Binding-site contacts:
Ligand atom O5 contacts residue THR75 of chain 1.A at 4.3 Å.
Ligand atom C4 contacts residue ASN73 of chain 1.A at 4.3 Å.
Ligand atom C6 contacts residue THR75 of chain 1.A at 4.5 Å.
Ligand atom C1 contacts residue THR75 of chain 1.A at 4.3 Å.
Ligand atom O7 contacts residue PRO362 of chain 1.A at 4.5 Å.
Ligand atom N2 contacts residue ASN73 of chain 1.A at 2.9 Å (h-bond).
Ligand atom C5 contacts residue THR75 of chain 1.A at 4.1 Å.
Ligand atom C7 contacts residue ASN73 of chain 1.A at 3.2 Å.
Ligand atom O7 contacts residue ASN73 of chain 1.A at 3.2 Å (h-bond).
Ligand atom C5 contacts residue ASN73 of chain 1.A at 3.6 Å.
Ligand atom O7 contacts residue LEU361 of chain 1.A at 4.2 Å.
Ligand atom C1 contacts residue ASN73 of chain 1.A at 1.4 Å.
Ligand atom C3 contacts residue ASN73 of chain 1.A at 3.8 Å.
Ligand atom O5 contacts residue ASN73 of chain 1.A at 2.4 Å (h-bond).
Ligand atom O5 contacts residue ILE76 of chain 1.A at 4.2 Å.
Ligand atom C2 contacts residue ASN73 of chain 1.A at 2.5 Å.
Ligand atom C8 contacts residue ASN73 of chain 1.A at 4.4 Å.
Ligand atom C8 contacts residue PRO362 of chain 1.A at 4.0 Å (hydrophobic).

Sequence of chain 1.A:
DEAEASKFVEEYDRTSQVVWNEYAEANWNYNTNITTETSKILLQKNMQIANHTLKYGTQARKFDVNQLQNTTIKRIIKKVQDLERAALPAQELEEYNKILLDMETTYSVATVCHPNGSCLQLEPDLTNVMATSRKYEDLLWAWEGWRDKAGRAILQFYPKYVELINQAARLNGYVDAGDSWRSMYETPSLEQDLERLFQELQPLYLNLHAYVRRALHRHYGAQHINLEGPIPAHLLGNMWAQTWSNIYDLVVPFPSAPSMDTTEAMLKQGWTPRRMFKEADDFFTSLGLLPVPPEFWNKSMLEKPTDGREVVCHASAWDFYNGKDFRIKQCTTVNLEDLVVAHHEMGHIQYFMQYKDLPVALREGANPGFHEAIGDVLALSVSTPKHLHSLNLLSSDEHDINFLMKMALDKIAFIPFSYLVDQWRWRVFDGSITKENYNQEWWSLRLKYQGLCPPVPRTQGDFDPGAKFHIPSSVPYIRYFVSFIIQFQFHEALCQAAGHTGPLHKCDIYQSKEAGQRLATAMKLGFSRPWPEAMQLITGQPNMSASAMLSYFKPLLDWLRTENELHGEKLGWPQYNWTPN

A small-molecule ligand and the protein it binds are described below.
Small molecule (SMILES): CC(=O)N[C@H]1[C@H](O[C@H]2[C@H](O)[C@@H](NC(C)=O)CO[C@@H]2CO)O[C@H](CO)[C@@H](O[C@@H]2O[C@H](CO)[C@@H](O)[C@H](O)[C@@H]2O)[C@@H]1O